Sequence of chain 21.B:
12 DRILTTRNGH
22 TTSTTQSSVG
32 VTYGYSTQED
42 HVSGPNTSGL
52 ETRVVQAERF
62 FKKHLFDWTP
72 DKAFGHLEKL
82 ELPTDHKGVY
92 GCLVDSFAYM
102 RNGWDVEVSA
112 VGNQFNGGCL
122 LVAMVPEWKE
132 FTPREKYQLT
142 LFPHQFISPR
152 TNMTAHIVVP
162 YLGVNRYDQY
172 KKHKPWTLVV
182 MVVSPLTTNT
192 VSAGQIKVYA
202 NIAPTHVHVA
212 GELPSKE

Binding-site contacts:
Ligand atom CD2 contacts residue VAL32 of chain 21.B at 3.9 Å (hydrophobic).
Ligand atom CD1 contacts residue ASP12 of chain 21.B at 3.8 Å.
Ligand atom C contacts residue ARG18 of chain 21.B at 3.8 Å.
Ligand atom C contacts residue ILE14 of chain 21.B at 3.6 Å (hydrophobic).
Ligand atom CD2 contacts residue HIS157 of chain 21.B at 3.7 Å.
Ligand atom CB contacts residue THR16 of chain 21.B at 4.2 Å.
Ligand atom C contacts residue ARG18 of chain 21.B at 4.1 Å.
Ligand atom CG contacts residue ILE14 of chain 21.B at 4.2 Å (hydrophobic).
Ligand atom C contacts residue THR16 of chain 21.B at 4.2 Å.
Ligand atom C contacts residue ILE14 of chain 21.B at 3.4 Å (hydrophobic).
Ligand atom CB contacts residue ILE14 of chain 21.B at 4.1 Å (hydrophobic).
Ligand atom CG contacts residue THR17 of chain 21.B at 4.3 Å.
Ligand atom CD1 contacts residue TYR34 of chain 21.B at 3.0 Å (hydrophobic).
Ligand atom O contacts residue ILE14 of chain 21.B at 3.5 Å (h-bond).
Ligand atom N contacts residue ASP12 of chain 21.B at 4.1 Å.
Ligand atom O contacts residue LEU15 of chain 21.B at 3.5 Å.
Ligand atom N contacts residue ILE14 of chain 21.B at 3.0 Å (h-bond).
Ligand atom CB contacts residue ARG18 of chain 21.B at 4.2 Å.
Ligand atom CD1 contacts residue THR16 of chain 21.B at 3.1 Å.
Ligand atom O contacts residue THR17 of chain 21.B at 3.8 Å.
Ligand atom CD2 contacts residue THR17 of chain 21.B at 3.7 Å.
Ligand atom N contacts residue THR16 of chain 21.B at 2.9 Å (h-bond).
Ligand atom CD1 contacts residue ILE14 of chain 21.B at 3.6 Å (hydrophobic).
Ligand atom O contacts residue ARG18 of chain 21.B at 3.0 Å (salt-bridge).
Ligand atom C contacts residue THR16 of chain 21.B at 3.7 Å.
Ligand atom CE1 contacts residue ASP12 of chain 21.B at 3.5 Å.
Ligand atom O contacts residue THR16 of chain 21.B at 3.1 Å (h-bond).
Ligand atom O contacts residue ILE14 of chain 21.B at 3.1 Å.
Ligand atom CA contacts residue ASP12 of chain 21.B at 3.7 Å.
Ligand atom CA contacts residue ARG18 of chain 21.B at 3.8 Å.
Ligand atom CB contacts residue THR17 of chain 21.B at 4.0 Å.
Ligand atom CA contacts residue ILE14 of chain 21.B at 4.0 Å (hydrophobic).
Ligand atom C contacts residue ILE14 of chain 21.B at 4.2 Å (hydrophobic).
Ligand atom CA contacts residue THR16 of chain 21.B at 3.6 Å.
Ligand atom CA contacts residue ILE14 of chain 21.B at 3.3 Å (hydrophobic).
Ligand atom N contacts residue ILE14 of chain 21.B at 3.5 Å.
Ligand atom CB contacts residue LEU15 of chain 21.B at 4.1 Å (hydrophobic).
Ligand atom O contacts residue ARG18 of chain 21.B at 3.6 Å (salt-bridge).
Ligand atom CD2 contacts residue ASP106 of chain 21.B at 4.1 Å.
Ligand atom CG contacts residue THR16 of chain 21.B at 4.0 Å.

The small molecule below binds the protein below.
Small molecule (SMILES): CC(C)C[C@H](NC(=O)[C@H](C)NC(=O)CNC(=O)[C@@H](N)Cc1ccccc1)C(=O)N[C@@H](CC(C)C)C(=O)N[C@@H](C)C(=O)O